A small-molecule ligand and the protein it binds are described below.
Small molecule (SMILES): COc1ccc(/C=C/C(=O)c2ccc(OC)c3c2OC(C)(C)C=C3)cc1O

Binding-site contacts:
Ligand atom C06 contacts residue ASN256 of chain 1.D at 3.5 Å.
Ligand atom C12 contacts residue ALA248 of chain 1.D at 3.5 Å (hydrophobic).
Ligand atom C18 contacts residue ILE316 of chain 1.D at 3.7 Å (hydrophobic).
Ligand atom C12 contacts residue ASP249 of chain 1.D at 3.3 Å.
Ligand atom C26 contacts residue ASN256 of chain 1.D at 3.6 Å.
Ligand atom O27 contacts residue ALA180 of chain 1.C at 3.3 Å.
Ligand atom C21 contacts residue CYS239 of chain 1.D at 3.7 Å (hydrophobic).
Ligand atom C19 contacts residue CYS239 of chain 1.D at 3.6 Å (hydrophobic).
Ligand atom C25 contacts residue ASN256 of chain 1.D at 3.5 Å.
Ligand atom O02 contacts residue LYS350 of chain 1.D at 3.7 Å.
Ligand atom O10 contacts residue LYS252 of chain 1.D at 3.3 Å.
Ligand atom C03 contacts residue ASN256 of chain 1.D at 3.7 Å.
Ligand atom C08 contacts residue LEU246 of chain 1.D at 3.7 Å (hydrophobic).
Ligand atom O27 contacts residue VAL181 of chain 1.C at 3.3 Å (h-bond).
Ligand atom C26 contacts residue LYS350 of chain 1.D at 3.6 Å.
Ligand atom O10 contacts residue ASP249 of chain 1.D at 3.6 Å.
Ligand atom C05 contacts residue ASN256 of chain 1.D at 3.6 Å.
Ligand atom O10 contacts residue ALA248 of chain 1.D at 3.3 Å.
Ligand atom C19 contacts residue ILE316 of chain 1.D at 3.6 Å (hydrophobic).
Ligand atom C04 contacts residue MET257 of chain 1.D at 3.7 Å (hydrophobic).
Ligand atom O27 contacts residue LYS350 of chain 1.D at 3.4 Å.
Ligand atom C01 contacts residue VAL181 of chain 1.C at 3.7 Å (hydrophobic).
Ligand atom C26 contacts residue THR179 of chain 1.C at 3.6 Å.
Ligand atom C13 contacts residue LEU240 of chain 1.D at 3.6 Å (hydrophobic).
Ligand atom C04 contacts residue ASN256 of chain 1.D at 3.8 Å.
Ligand atom O10 contacts residue LEU246 of chain 1.D at 3.3 Å.
Ligand atom O15 contacts residue VAL236 of chain 1.D at 3.4 Å (h-bond).
Ligand atom O27 contacts residue THR179 of chain 1.C at 2.9 Å (h-bond).
Ligand atom C16 contacts residue VAL236 of chain 1.D at 3.0 Å (hydrophobic).
Ligand atom C03 contacts residue LYS350 of chain 1.D at 3.5 Å.
Ligand atom C16 contacts residue TYR200 of chain 1.D at 3.4 Å (hydrophobic).
Ligand atom C04 contacts residue LYS350 of chain 1.D at 3.7 Å.
Ligand atom C25 contacts residue THR179 of chain 1.C at 3.4 Å.
Ligand atom C12 contacts residue LEU253 of chain 1.D at 3.6 Å (hydrophobic).
Ligand atom C01 contacts residue ASN348 of chain 1.D at 3.4 Å.
Ligand atom C22 contacts residue ALA352 of chain 1.D at 3.7 Å (hydrophobic).
Ligand atom C01 contacts residue ASN256 of chain 1.D at 3.4 Å.
Ligand atom C21 contacts residue ALA352 of chain 1.D at 3.5 Å (hydrophobic).
Ligand atom C11 contacts residue ALA248 of chain 1.D at 3.5 Å (hydrophobic).
Ligand atom C16 contacts residue ILE368 of chain 1.D at 3.5 Å (hydrophobic).

Sequence of chain 1.C:
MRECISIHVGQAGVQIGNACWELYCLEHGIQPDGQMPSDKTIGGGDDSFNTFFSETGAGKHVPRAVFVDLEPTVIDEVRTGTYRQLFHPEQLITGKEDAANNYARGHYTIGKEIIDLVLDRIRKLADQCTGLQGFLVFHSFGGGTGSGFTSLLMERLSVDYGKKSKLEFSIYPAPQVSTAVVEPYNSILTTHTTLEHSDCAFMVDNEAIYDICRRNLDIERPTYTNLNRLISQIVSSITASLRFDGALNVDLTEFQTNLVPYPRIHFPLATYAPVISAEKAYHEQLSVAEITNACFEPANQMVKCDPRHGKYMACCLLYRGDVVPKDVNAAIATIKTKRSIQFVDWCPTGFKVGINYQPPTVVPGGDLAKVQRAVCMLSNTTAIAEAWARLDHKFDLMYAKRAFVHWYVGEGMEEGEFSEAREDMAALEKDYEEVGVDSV

Sequence of chain 1.D:
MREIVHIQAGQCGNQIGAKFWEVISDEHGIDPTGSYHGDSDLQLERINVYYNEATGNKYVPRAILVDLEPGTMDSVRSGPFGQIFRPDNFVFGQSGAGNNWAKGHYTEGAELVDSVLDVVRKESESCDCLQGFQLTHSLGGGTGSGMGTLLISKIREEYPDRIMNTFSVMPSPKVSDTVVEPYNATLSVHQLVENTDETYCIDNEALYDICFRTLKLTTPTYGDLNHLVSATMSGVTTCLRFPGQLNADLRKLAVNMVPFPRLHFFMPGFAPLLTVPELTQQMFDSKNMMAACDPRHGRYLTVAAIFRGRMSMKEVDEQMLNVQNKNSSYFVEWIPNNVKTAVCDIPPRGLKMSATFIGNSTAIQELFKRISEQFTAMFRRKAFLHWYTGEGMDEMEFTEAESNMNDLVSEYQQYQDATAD